Binding-site contacts:
Ligand atom C4 contacts residue HIS133 of chain 1.A at 3.6 Å.
Ligand atom O2 contacts residue ASN108 of chain 1.A at 3.1 Å (h-bond).
Ligand atom C14 contacts residue ASN157 of chain 1.A at 3.2 Å.
Ligand atom O2 contacts residue SER43 of chain 1.A at 2.9 Å (h-bond).
Ligand atom O6 contacts residue GLU335 of chain 1.A at 2.6 Å (salt-bridge).
Ligand atom O11 contacts residue LYS331 of chain 1.A at 3.0 Å (salt-bridge).
Ligand atom O5 contacts residue GLU335 of chain 1.A at 3.6 Å.
Ligand atom C20 contacts residue MET164 of chain 1.A at 3.6 Å (hydrophobic).
Ligand atom C12 contacts residue TRP155 of chain 1.A at 3.6 Å (hydrophobic).
Ligand atom O5 contacts residue GLN338 of chain 1.A at 3.5 Å (h-bond).
Ligand atom O13 contacts residue VAL45 of chain 1.A at 3.5 Å (h-bond).
Ligand atom C7 contacts residue LYS105 of chain 1.A at 3.5 Å.
Ligand atom O11 contacts residue MET47 of chain 1.A at 2.8 Å (h-bond).
Ligand atom C23 contacts residue MET164 of chain 1.A at 3.4 Å (hydrophobic).
Ligand atom C25 contacts residue ARG200 of chain 1.A at 3.5 Å.
Ligand atom C22 contacts residue LYS105 of chain 1.A at 3.6 Å.
Ligand atom C22 contacts residue MET164 of chain 1.A at 3.5 Å (hydrophobic).
Ligand atom C15 contacts residue PRO106 of chain 1.A at 3.7 Å (hydrophobic).
Ligand atom C7 contacts residue VAL45 of chain 1.A at 3.0 Å (hydrophobic).
Ligand atom O16 contacts residue LYS105 of chain 1.A at 3.6 Å.
Ligand atom O3 contacts residue SER43 of chain 1.A at 3.6 Å.
Ligand atom O14 contacts residue LYS105 of chain 1.A at 3.1 Å.
Ligand atom O15 contacts residue SER43 of chain 1.A at 3.5 Å.
Ligand atom P4 contacts residue HIS134 of chain 1.A at 3.5 Å.
Ligand atom C5 contacts residue GLU335 of chain 1.A at 3.5 Å.
Ligand atom O5 contacts residue HIS133 of chain 1.A at 2.8 Å (h-bond).
Ligand atom C8 contacts residue LEU42 of chain 1.A at 3.3 Å (hydrophobic).
Ligand atom C21 contacts residue MET164 of chain 1.A at 3.4 Å (hydrophobic).
Ligand atom O43 contacts residue HIS134 of chain 1.A at 2.4 Å (h-bond).
Ligand atom O4 contacts residue ARG339 of chain 1.A at 3.5 Å (salt-bridge).
Ligand atom O12 contacts residue LYS105 of chain 1.A at 2.7 Å (salt-bridge).
Ligand atom O3 contacts residue LYS44 of chain 1.A at 3.7 Å.
Ligand atom O41 contacts residue HIS134 of chain 1.A at 3.5 Å (h-bond).
Ligand atom O11 contacts residue ALA46 of chain 1.A at 3.6 Å.
Ligand atom O16 contacts residue ASN108 of chain 1.A at 3.3 Å.
Ligand atom C25 contacts residue GLY103 of chain 1.A at 3.6 Å.
Ligand atom O42 contacts residue ARG339 of chain 1.A at 2.8 Å (salt-bridge).
Ligand atom O41 contacts residue HIS133 of chain 1.A at 3.0 Å (h-bond).
Ligand atom O1 contacts residue ASN108 of chain 1.A at 3.6 Å (h-bond).
Ligand atom C6 contacts residue GLU335 of chain 1.A at 3.5 Å.

A small-molecule ligand and the protein it binds are described below.
Small molecule (SMILES): CCCCCCCC(=O)OC[C@H](CO[P](=O)(O)OC1[C@H](O)[C@H](O)C(OP(=O)(O)O)[C@H](O)[C@H]1O)OC(=O)CCCCCCC

Sequence of chain 1.A:
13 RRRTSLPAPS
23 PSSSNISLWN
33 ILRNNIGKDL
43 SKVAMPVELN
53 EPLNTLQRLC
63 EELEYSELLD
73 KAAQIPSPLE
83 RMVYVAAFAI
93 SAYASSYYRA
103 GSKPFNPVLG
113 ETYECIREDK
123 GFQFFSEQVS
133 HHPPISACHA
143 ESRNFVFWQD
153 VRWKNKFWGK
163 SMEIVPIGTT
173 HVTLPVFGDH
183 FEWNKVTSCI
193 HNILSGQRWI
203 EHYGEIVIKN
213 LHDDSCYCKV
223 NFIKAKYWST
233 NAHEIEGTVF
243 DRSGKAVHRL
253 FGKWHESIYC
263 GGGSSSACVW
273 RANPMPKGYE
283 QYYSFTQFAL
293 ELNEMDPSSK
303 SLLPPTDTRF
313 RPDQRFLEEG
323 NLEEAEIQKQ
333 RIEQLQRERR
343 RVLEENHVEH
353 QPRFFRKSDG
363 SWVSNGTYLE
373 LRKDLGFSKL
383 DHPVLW